This small molecule binds to this protein.
Small molecule (SMILES): CC(C)[C@H](N)C(=O)O

Sequence of chain 1.C:
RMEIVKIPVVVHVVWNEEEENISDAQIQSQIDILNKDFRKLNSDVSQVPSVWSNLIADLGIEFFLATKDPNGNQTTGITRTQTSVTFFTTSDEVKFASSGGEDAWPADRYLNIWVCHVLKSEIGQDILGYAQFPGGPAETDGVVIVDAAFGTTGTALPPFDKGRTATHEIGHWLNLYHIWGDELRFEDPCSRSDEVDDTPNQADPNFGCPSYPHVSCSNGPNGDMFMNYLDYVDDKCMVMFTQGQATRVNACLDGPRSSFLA

Binding-site contacts:
Ligand atom N contacts residue ARG1 of chain 1.BA at 1.3 Å.
Ligand atom O contacts residue ARG1 of chain 1.BA at 3.5 Å.
Ligand atom O contacts residue PHE207 of chain 1.C at 3.9 Å.
Ligand atom CA contacts residue ILE127 of chain 1.C at 4.4 Å (hydrophobic).
Ligand atom CG1 contacts residue GLN125 of chain 1.C at 3.6 Å.
Ligand atom C contacts residue PHE207 of chain 1.C at 4.4 Å (hydrophobic).
Ligand atom CG1 contacts residue ARG1 of chain 1.BA at 4.0 Å.
Ligand atom CG2 contacts residue PHE207 of chain 1.C at 4.2 Å (hydrophobic).
Ligand atom CB contacts residue TYR232 of chain 1.C at 3.8 Å (hydrophobic).
Ligand atom O contacts residue TYR232 of chain 1.C at 4.3 Å.
Ligand atom CA contacts residue ARG1 of chain 1.BA at 2.5 Å.
Ligand atom CB contacts residue ARG1 of chain 1.BA at 3.7 Å.
Ligand atom OXT contacts residue ARG1 of chain 1.BA at 4.1 Å.
Ligand atom CA contacts residue TYR232 of chain 1.C at 4.4 Å (hydrophobic).
Ligand atom CG2 contacts residue GLN125 of chain 1.C at 4.1 Å.
Ligand atom CG1 contacts residue TYR232 of chain 1.C at 4.0 Å (hydrophobic).
Ligand atom OXT contacts residue ASP126 of chain 1.C at 4.5 Å.
Ligand atom CG1 contacts residue ILE127 of chain 1.C at 3.9 Å (hydrophobic).
Ligand atom C contacts residue ARG1 of chain 1.BA at 3.2 Å.
Ligand atom N contacts residue TYR232 of chain 1.C at 3.7 Å.